Sequence of chain 1.A:
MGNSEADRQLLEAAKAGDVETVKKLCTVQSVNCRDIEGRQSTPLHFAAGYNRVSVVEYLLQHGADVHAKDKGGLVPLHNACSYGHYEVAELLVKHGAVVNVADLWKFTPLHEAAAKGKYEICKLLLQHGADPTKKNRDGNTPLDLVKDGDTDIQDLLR

Binding-site contacts:
Ligand atom CB contacts residue ASN81 of chain 1.A at 3.4 Å.
Ligand atom NE contacts residue PHE109 of chain 1.A at 3.5 Å.
Ligand atom NH2 contacts residue GLU114 of chain 1.A at 2.3 Å (salt-bridge).
Ligand atom NH1 contacts residue GLU114 of chain 1.A at 2.8 Å (salt-bridge).
Ligand atom N contacts residue TYR52 of chain 1.A at 3.5 Å.
Ligand atom O contacts residue GLY51 of chain 1.A at 3.4 Å.
Ligand atom CZ contacts residue ASP105 of chain 1.A at 3.3 Å.
Ligand atom O contacts residue ASN81 of chain 1.A at 3.0 Å (h-bond).
Ligand atom CB contacts residue P6G1 of chain 1.E at 3.3 Å.
Ligand atom CA contacts residue TYR52 of chain 1.A at 3.5 Å (hydrophobic).
Ligand atom CB contacts residue SO41 of chain 1.K at 3.5 Å.
Ligand atom OD2 contacts residue SER43 of chain 1.A at 2.5 Å (h-bond).
Ligand atom O contacts residue P6G1 of chain 1.E at 3.4 Å.
Ligand atom OG contacts residue SO41 of chain 1.K at 2.3 Å (h-bond).
Ligand atom N contacts residue ASN81 of chain 1.A at 3.5 Å (h-bond).
Ligand atom N contacts residue GLY51 of chain 1.A at 3.1 Å (h-bond).
Ligand atom NE contacts residue ASP105 of chain 1.A at 2.7 Å (salt-bridge).
Ligand atom CA contacts residue TYR85 of chain 1.A at 3.4 Å (hydrophobic).
Ligand atom CZ contacts residue GLU114 of chain 1.A at 2.9 Å.
Ligand atom C contacts residue TYR85 of chain 1.A at 3.4 Å (hydrophobic).
Ligand atom NH2 contacts residue ASP105 of chain 1.A at 3.0 Å (salt-bridge).
Ligand atom O contacts residue HIS87 of chain 1.A at 2.9 Å (h-bond).
Ligand atom O contacts residue TYR85 of chain 1.A at 2.7 Å (h-bond).
Ligand atom O contacts residue HIS87 of chain 1.A at 3.3 Å.
Ligand atom CA contacts residue TYR85 of chain 1.A at 3.5 Å (hydrophobic).
Ligand atom N contacts residue SO41 of chain 1.K at 2.9 Å (h-bond).
Ligand atom CA contacts residue GLY51 of chain 1.A at 3.3 Å.
Ligand atom CA contacts residue LEU76 of chain 1.A at 3.5 Å (hydrophobic).
Ligand atom O contacts residue GLY51 of chain 1.A at 3.3 Å (h-bond).
Ligand atom CB contacts residue LEU76 of chain 1.A at 3.4 Å (hydrophobic).
Ligand atom O contacts residue TYR85 of chain 1.A at 3.4 Å.
Ligand atom C contacts residue TYR85 of chain 1.A at 3.5 Å (hydrophobic).
Ligand atom CA contacts residue TYR85 of chain 1.A at 3.5 Å (hydrophobic).
Ligand atom O contacts residue TYR85 of chain 1.A at 3.5 Å.
Ligand atom OD2 contacts residue ARG41 of chain 1.A at 3.3 Å.
Ligand atom CG contacts residue SER43 of chain 1.A at 3.5 Å.
Ligand atom O contacts residue ARG41 of chain 1.A at 3.3 Å (salt-bridge).
Ligand atom CZ contacts residue PHE109 of chain 1.A at 3.5 Å (hydrophobic).
Ligand atom O contacts residue ARG41 of chain 1.A at 3.3 Å (salt-bridge).
Ligand atom NH2 contacts residue PHE109 of chain 1.A at 3.4 Å.

This small molecule binds to this protein.
Small molecule (SMILES): NC(=O)CC[C@H](NC(=O)CNC(=O)[C@H](CC(=O)O)NC(=O)[C@@H]1CCCN1C(=O)[C@H](CO)NC(=O)[C@H](CCC(=O)O)NC(=O)[C@H](CCCN=C(N)N)NC(=O)[C@@H](N)CCC(N)=O)C(=O)N[C@@H](CO)C(=O)N[C@@H](Cc1ccccc1)C(=O)N[C@@H](CCCN=C(N)N)C(=O)N[C@@H](CO)C(N)=O